Binding-site contacts:
Ligand atom C5 contacts residue ASN65 of chain 4.A at 3.6 Å.
Ligand atom O7 contacts residue ASN65 of chain 4.A at 3.3 Å (h-bond).
Ligand atom O4 contacts residue TRP357 of chain 4.A at 4.4 Å.
Ligand atom C4 contacts residue TRP357 of chain 4.A at 4.3 Å (hydrophobic).
Ligand atom C1 contacts residue TRP357 of chain 4.A at 3.7 Å (hydrophobic).
Ligand atom N2 contacts residue ASN65 of chain 4.A at 2.9 Å (h-bond).
Ligand atom N2 contacts residue TRP357 of chain 4.A at 3.1 Å (h-bond).
Ligand atom C7 contacts residue ASN65 of chain 4.A at 3.3 Å.
Ligand atom O5 contacts residue TRP357 of chain 4.A at 4.2 Å.
Ligand atom C6 contacts residue TRP357 of chain 4.A at 4.5 Å (hydrophobic).
Ligand atom C5 contacts residue TRP357 of chain 4.A at 3.8 Å (hydrophobic).
Ligand atom C8 contacts residue TRP357 of chain 4.A at 3.4 Å (hydrophobic).
Ligand atom C3 contacts residue TRP357 of chain 4.A at 3.6 Å (hydrophobic).
Ligand atom C1 contacts residue ASN65 of chain 4.A at 1.4 Å.
Ligand atom C2 contacts residue TRP357 of chain 4.A at 3.9 Å (hydrophobic).
Ligand atom O5 contacts residue ASN65 of chain 4.A at 2.4 Å (h-bond).
Ligand atom C7 contacts residue TRP357 of chain 4.A at 3.8 Å (hydrophobic).
Ligand atom C4 contacts residue ASN65 of chain 4.A at 4.2 Å.
Ligand atom C2 contacts residue ASN65 of chain 4.A at 2.4 Å.
Ligand atom C3 contacts residue ASN65 of chain 4.A at 3.7 Å.
Ligand atom O3 contacts residue TRP357 of chain 4.A at 4.2 Å.

Sequence of chain 4.A:
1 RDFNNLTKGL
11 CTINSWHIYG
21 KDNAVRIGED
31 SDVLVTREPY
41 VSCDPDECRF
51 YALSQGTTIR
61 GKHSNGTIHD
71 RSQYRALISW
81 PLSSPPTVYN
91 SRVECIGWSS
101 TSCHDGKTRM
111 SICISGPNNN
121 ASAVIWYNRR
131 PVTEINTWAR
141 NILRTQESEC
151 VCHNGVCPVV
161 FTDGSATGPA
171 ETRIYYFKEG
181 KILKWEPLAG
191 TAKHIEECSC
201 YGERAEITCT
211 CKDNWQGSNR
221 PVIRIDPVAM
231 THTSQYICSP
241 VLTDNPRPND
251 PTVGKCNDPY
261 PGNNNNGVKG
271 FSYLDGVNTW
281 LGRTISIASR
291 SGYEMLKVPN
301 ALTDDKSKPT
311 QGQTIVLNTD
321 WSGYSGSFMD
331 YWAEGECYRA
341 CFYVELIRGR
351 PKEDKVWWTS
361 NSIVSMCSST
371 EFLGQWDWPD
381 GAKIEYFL

The protein below binds the small molecule below.
Small molecule (SMILES): CC(=O)N[C@@H]1[C@@H](O)[C@H](O)[C@@H](CO)O[C@H]1O